Binding-site contacts:
Ligand atom O3B contacts residue MG1 of chain 1.F at 3.6 Å.
Ligand atom O2B contacts residue GLY179 of chain 1.A at 3.3 Å.
Ligand atom O3B contacts residue SER180 of chain 1.A at 3.7 Å.
Ligand atom O3G contacts residue MG1 of chain 1.F at 2.1 Å.
Ligand atom O2B contacts residue SER180 of chain 1.A at 3.1 Å (h-bond).
Ligand atom C6 contacts residue ASP276 of chain 1.A at 3.8 Å.
Ligand atom O3' contacts residue PHE272 of chain 1.A at 3.7 Å.
Ligand atom C4' contacts residue PHE272 of chain 1.A at 3.4 Å (hydrophobic).
Ligand atom C2' contacts residue ASN279 of chain 1.A at 3.3 Å.
Ligand atom O2G contacts residue SER180 of chain 1.A at 2.5 Å (h-bond).
Ligand atom O2B contacts residue MG1 of chain 1.F at 2.1 Å.
Ligand atom C3A contacts residue MG1 of chain 1.F at 3.6 Å.
Ligand atom PG contacts residue MG1 of chain 1.F at 3.4 Å.
Ligand atom O3' contacts residue ARG183 of chain 1.A at 3.4 Å (salt-bridge).
Ligand atom O3G contacts residue ASP190 of chain 1.A at 2.9 Å (salt-bridge).
Ligand atom O1A contacts residue ASP190 of chain 1.A at 3.2 Å (salt-bridge).
Ligand atom C5 contacts residue ASP276 of chain 1.A at 3.4 Å.
Ligand atom O1A contacts residue ASP192 of chain 1.A at 2.9 Å (salt-bridge).
Ligand atom O2B contacts residue ASP192 of chain 1.A at 3.0 Å (salt-bridge).
Ligand atom PG contacts residue GLY189 of chain 1.A at 3.7 Å.
Ligand atom C1' contacts residue TYR271 of chain 1.A at 3.3 Å (hydrophobic).
Ligand atom C2' contacts residue TYR271 of chain 1.A at 3.1 Å (hydrophobic).
Ligand atom O2G contacts residue SER188 of chain 1.A at 3.5 Å.
Ligand atom O1A contacts residue MG1 of chain 1.G at 2.3 Å.
Ligand atom O3' contacts residue GLY274 of chain 1.A at 3.3 Å.
Ligand atom N7 contacts residue ASP276 of chain 1.A at 3.4 Å.
Ligand atom O1B contacts residue ARG183 of chain 1.A at 2.9 Å (salt-bridge).
Ligand atom O1A contacts residue MG1 of chain 1.F at 2.1 Å.
Ligand atom C2' contacts residue GLY274 of chain 1.A at 3.3 Å.
Ligand atom N3 contacts residue ASN279 of chain 1.A at 3.0 Å (h-bond).
Ligand atom PA contacts residue MG1 of chain 1.G at 3.5 Å.
Ligand atom PA contacts residue MG1 of chain 1.F at 3.4 Å.
Ligand atom O2G contacts residue GLY189 of chain 1.A at 2.8 Å (h-bond).
Ligand atom C1' contacts residue ASN279 of chain 1.A at 3.7 Å.
Ligand atom O2A contacts residue MG1 of chain 1.G at 3.7 Å.
Ligand atom O3' contacts residue THR273 of chain 1.A at 3.4 Å (h-bond).
Ligand atom C5' contacts residue ASP192 of chain 1.A at 3.5 Å.
Ligand atom PG contacts residue SER180 of chain 1.A at 3.7 Å.
Ligand atom N3 contacts residue TYR271 of chain 1.A at 3.4 Å.
Ligand atom PB contacts residue MG1 of chain 1.F at 3.1 Å.

This small molecule binds to this protein.
Small molecule (SMILES): Nc1ncnc2c1ncn2[C@H]1C[C@H](O)[C@@H](CO[P](=O)(O)[C@H](F)[P](=O)(O)OP(=O)(O)O)O1

Sequence of chain 1.A:
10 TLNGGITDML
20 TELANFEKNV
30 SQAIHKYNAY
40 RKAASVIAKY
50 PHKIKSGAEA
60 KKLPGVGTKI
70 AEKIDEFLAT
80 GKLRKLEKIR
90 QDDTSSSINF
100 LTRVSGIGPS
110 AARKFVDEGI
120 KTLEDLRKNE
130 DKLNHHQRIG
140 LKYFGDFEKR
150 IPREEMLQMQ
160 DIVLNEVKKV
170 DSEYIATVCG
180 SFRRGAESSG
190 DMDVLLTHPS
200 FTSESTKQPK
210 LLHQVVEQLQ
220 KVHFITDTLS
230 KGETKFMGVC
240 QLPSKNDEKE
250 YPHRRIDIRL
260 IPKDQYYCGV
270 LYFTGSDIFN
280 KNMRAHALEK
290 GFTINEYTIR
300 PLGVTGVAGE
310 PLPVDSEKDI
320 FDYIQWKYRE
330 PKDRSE